Sequence of chain 1.D:
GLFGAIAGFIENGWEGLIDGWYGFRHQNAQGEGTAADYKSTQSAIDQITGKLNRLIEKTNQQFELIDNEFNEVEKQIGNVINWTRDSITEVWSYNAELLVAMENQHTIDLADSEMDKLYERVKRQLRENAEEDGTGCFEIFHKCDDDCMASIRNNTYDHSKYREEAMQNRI

Binding-site contacts:
Ligand atom C2 contacts residue ASN82 of chain 1.D at 2.5 Å.
Ligand atom C7 contacts residue GLU72 of chain 1.D at 4.0 Å.
Ligand atom N2 contacts residue GLU72 of chain 1.D at 4.3 Å.
Ligand atom O7 contacts residue GLU72 of chain 1.D at 4.4 Å.
Ligand atom C7 contacts residue GLY78 of chain 1.D at 4.2 Å.
Ligand atom C3 contacts residue GLU72 of chain 1.D at 4.1 Å.
Ligand atom C1 contacts residue ASN82 of chain 1.D at 1.4 Å.
Ligand atom N2 contacts residue ASN82 of chain 1.D at 3.1 Å (h-bond).
Ligand atom O3 contacts residue GLU72 of chain 1.D at 3.2 Å (salt-bridge).
Ligand atom C8 contacts residue GLY78 of chain 1.D at 3.6 Å.
Ligand atom O7 contacts residue ASN79 of chain 1.D at 3.2 Å (h-bond).
Ligand atom C3 contacts residue ASN82 of chain 1.D at 3.8 Å.
Ligand atom O5 contacts residue ASN82 of chain 1.D at 2.2 Å (h-bond).
Ligand atom N2 contacts residue GLY78 of chain 1.D at 4.4 Å.
Ligand atom C7 contacts residue LYS75 of chain 1.D at 3.5 Å.
Ligand atom C8 contacts residue LYS75 of chain 1.D at 3.7 Å.
Ligand atom C8 contacts residue ASN79 of chain 1.D at 3.8 Å.
Ligand atom C7 contacts residue ASN82 of chain 1.D at 3.8 Å.
Ligand atom C7 contacts residue ASN79 of chain 1.D at 3.8 Å.
Ligand atom C4 contacts residue ASN82 of chain 1.D at 4.2 Å.
Ligand atom C5 contacts residue ASN82 of chain 1.D at 3.6 Å.
Ligand atom O7 contacts residue LYS75 of chain 1.D at 2.8 Å (salt-bridge).
Ligand atom C8 contacts residue GLU72 of chain 1.D at 3.6 Å.
Ligand atom O7 contacts residue ASN82 of chain 1.D at 4.0 Å.

A protein and the small-molecule ligand that binds it are described below.
Small molecule (SMILES): CC(=O)N[C@@H]1[C@@H](O)[C@H](O)[C@@H](CO)O[C@H]1O